Binding-site contacts:
Ligand atom O6 contacts residue ASN19 of chain 4.Y at 4.4 Å.
Ligand atom C6 contacts residue ASN19 of chain 4.Y at 4.1 Å.
Ligand atom C1 contacts residue ASN19 of chain 4.Y at 1.9 Å.
Ligand atom N2 contacts residue ASN19 of chain 4.Y at 4.0 Å.
Ligand atom O7 contacts residue ASN19 of chain 4.Y at 4.4 Å.
Ligand atom O5 contacts residue ASN19 of chain 4.Y at 2.2 Å (h-bond).
Ligand atom C4 contacts residue ASN19 of chain 4.Y at 4.5 Å.
Ligand atom C3 contacts residue ASN19 of chain 4.Y at 4.4 Å.
Ligand atom C2 contacts residue ASN19 of chain 4.Y at 3.4 Å.
Ligand atom C8 contacts residue TYR17 of chain 4.Y at 4.0 Å (hydrophobic).
Ligand atom C5 contacts residue ASN19 of chain 4.Y at 3.3 Å.

Sequence of chain 4.Y:
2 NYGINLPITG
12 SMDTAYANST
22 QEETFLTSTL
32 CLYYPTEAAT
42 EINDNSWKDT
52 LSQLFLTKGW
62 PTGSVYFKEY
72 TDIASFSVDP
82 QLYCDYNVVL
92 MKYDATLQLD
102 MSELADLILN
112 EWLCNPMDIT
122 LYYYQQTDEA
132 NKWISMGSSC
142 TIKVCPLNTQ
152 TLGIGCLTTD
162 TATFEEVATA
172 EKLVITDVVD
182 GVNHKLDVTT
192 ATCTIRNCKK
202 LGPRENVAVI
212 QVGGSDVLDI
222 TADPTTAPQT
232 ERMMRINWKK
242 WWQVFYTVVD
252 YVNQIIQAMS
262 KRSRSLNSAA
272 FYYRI

A protein and the small-molecule ligand that binds it are described below.
Small molecule (SMILES): CC(=O)N[C@H]1[C@H](O[C@H]2[C@H](O)[C@@H](NC(C)=O)CO[C@@H]2CO)O[C@H](CO)[C@@H](O)[C@@H]1O